Binding-site contacts:
Ligand atom C3 contacts residue HIS149 of chain 39.E at 4.5 Å.
Ligand atom O5 contacts residue ASN153 of chain 39.E at 2.3 Å (h-bond).
Ligand atom O6 contacts residue ASN153 of chain 39.E at 4.5 Å.
Ligand atom O6 contacts residue HIS149 of chain 39.E at 3.0 Å (h-bond).
Ligand atom C4 contacts residue HIS149 of chain 39.E at 4.4 Å.
Ligand atom C4 contacts residue ASN153 of chain 39.E at 4.2 Å.
Ligand atom O6 contacts residue HIS158 of chain 39.E at 2.8 Å (h-bond).
Ligand atom O5 contacts residue THR155 of chain 39.E at 4.3 Å.
Ligand atom O6 contacts residue GLY156 of chain 39.E at 4.5 Å.
Ligand atom C5 contacts residue ASN153 of chain 39.E at 3.6 Å.
Ligand atom O5 contacts residue HIS149 of chain 39.E at 3.5 Å (h-bond).
Ligand atom C5 contacts residue HIS149 of chain 39.E at 4.4 Å.
Ligand atom N2 contacts residue ASN153 of chain 39.E at 2.9 Å (h-bond).
Ligand atom C1 contacts residue THR155 of chain 39.E at 4.0 Å.
Ligand atom C8 contacts residue ASN153 of chain 39.E at 4.0 Å.
Ligand atom C2 contacts residue ASN153 of chain 39.E at 2.4 Å.
Ligand atom C1 contacts residue HIS158 of chain 39.E at 3.9 Å.
Ligand atom O7 contacts residue ASN153 of chain 39.E at 3.3 Å (h-bond).
Ligand atom C3 contacts residue ASN153 of chain 39.E at 3.8 Å.
Ligand atom O5 contacts residue HIS158 of chain 39.E at 3.1 Å (h-bond).
Ligand atom C6 contacts residue HIS149 of chain 39.E at 4.2 Å.
Ligand atom O7 contacts residue HIS149 of chain 39.E at 3.6 Å.
Ligand atom C8 contacts residue GLY102 of chain 39.C at 3.3 Å.
Ligand atom O3 contacts residue HIS149 of chain 39.E at 4.2 Å.
Ligand atom C1 contacts residue HIS149 of chain 39.E at 3.6 Å.
Ligand atom C7 contacts residue ASN153 of chain 39.E at 3.3 Å.
Ligand atom C5 contacts residue HIS158 of chain 39.E at 4.2 Å.
Ligand atom C1 contacts residue ASN153 of chain 39.E at 1.4 Å.
Ligand atom C6 contacts residue HIS158 of chain 39.E at 4.0 Å.
Ligand atom C2 contacts residue HIS149 of chain 39.E at 3.7 Å.
Ligand atom C7 contacts residue HIS149 of chain 39.E at 4.5 Å.

A protein and the small-molecule ligand that binds it are described below.
Small molecule (SMILES): CC(=O)N[C@H]1[C@H](O[C@H]2[C@H](O)[C@@H](NC(C)=O)CO[C@@H]2CO)O[C@H](CO)[C@@H](O)[C@@H]1O

Sequence of chain 39.C:
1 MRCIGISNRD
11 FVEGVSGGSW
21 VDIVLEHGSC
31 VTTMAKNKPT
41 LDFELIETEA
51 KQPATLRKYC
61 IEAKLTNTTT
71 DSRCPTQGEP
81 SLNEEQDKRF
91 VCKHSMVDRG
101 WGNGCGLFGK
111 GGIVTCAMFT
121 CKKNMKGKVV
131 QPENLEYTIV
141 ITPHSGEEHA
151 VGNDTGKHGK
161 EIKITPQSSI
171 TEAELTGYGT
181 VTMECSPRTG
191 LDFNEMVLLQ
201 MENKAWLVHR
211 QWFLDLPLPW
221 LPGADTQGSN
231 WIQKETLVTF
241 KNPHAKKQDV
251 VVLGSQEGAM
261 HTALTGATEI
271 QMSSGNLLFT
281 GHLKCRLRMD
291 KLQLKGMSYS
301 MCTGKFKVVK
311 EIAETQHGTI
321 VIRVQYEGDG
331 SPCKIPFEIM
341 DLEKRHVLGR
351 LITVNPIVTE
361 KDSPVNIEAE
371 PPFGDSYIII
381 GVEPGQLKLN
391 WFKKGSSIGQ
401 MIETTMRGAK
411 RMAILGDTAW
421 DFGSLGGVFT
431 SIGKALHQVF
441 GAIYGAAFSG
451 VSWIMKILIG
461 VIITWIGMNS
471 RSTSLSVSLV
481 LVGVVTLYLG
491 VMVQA

Sequence of chain 39.E:
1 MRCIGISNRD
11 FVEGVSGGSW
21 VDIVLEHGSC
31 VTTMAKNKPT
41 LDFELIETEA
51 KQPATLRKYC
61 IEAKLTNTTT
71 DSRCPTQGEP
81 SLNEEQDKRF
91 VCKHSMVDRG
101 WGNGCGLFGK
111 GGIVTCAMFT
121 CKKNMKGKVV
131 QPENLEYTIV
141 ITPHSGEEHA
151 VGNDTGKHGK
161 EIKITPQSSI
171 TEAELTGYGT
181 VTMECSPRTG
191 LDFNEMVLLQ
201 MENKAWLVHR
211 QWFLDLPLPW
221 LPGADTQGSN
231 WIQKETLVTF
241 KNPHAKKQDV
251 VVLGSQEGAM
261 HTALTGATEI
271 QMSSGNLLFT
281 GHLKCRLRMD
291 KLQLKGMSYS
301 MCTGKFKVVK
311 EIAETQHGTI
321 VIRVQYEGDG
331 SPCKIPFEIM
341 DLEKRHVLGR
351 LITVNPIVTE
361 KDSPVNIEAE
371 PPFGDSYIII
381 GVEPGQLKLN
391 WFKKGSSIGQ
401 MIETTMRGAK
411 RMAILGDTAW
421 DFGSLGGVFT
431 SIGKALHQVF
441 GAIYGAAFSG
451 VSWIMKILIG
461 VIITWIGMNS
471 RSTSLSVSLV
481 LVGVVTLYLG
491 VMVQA